Binding-site contacts:
Ligand atom C6 contacts residue ARG292 of chain 1.A at 3.8 Å.
Ligand atom O3 contacts residue GLN176 of chain 2.A at 2.9 Å (h-bond).
Ligand atom C1 contacts residue ASN130 of chain 1.A at 1.4 Å.
Ligand atom O3 contacts residue SER177 of chain 2.A at 3.4 Å.
Ligand atom O5 contacts residue LYS179 of chain 2.A at 3.1 Å (salt-bridge).
Ligand atom O7 contacts residue THR289 of chain 1.A at 3.3 Å.
Ligand atom O2 contacts residue SER177 of chain 2.A at 3.5 Å (h-bond).
Ligand atom C3 contacts residue ASN130 of chain 1.A at 3.8 Å.
Ligand atom C8 contacts residue ALA123 of chain 1.A at 3.6 Å (hydrophobic).
Ligand atom C3 contacts residue GLN176 of chain 2.A at 3.4 Å.
Ligand atom C3 contacts residue GLU175 of chain 2.A at 3.8 Å.
Ligand atom C4 contacts residue GLU175 of chain 2.A at 3.9 Å.
Ligand atom C1 contacts residue HIS126 of chain 1.A at 3.6 Å.
Ligand atom N2 contacts residue ASN130 of chain 1.A at 3.1 Å (h-bond).
Ligand atom O2 contacts residue GLU175 of chain 2.A at 2.9 Å (salt-bridge).
Ligand atom C1 contacts residue SER177 of chain 2.A at 3.6 Å.
Ligand atom C2 contacts residue GLN176 of chain 2.A at 3.7 Å.
Ligand atom C5 contacts residue ASN130 of chain 1.A at 3.5 Å.
Ligand atom C5 contacts residue GLU175 of chain 2.A at 3.6 Å.
Ligand atom C4 contacts residue LYS179 of chain 2.A at 3.8 Å.
Ligand atom C2 contacts residue ASN130 of chain 1.A at 2.5 Å.
Ligand atom C1 contacts residue LYS179 of chain 2.A at 3.2 Å.
Ligand atom C6 contacts residue SER132 of chain 2.A at 3.3 Å.
Ligand atom C8 contacts residue GLN176 of chain 2.A at 3.2 Å.
Ligand atom O7 contacts residue ASN130 of chain 1.A at 3.2 Å (h-bond).
Ligand atom C2 contacts residue LYS179 of chain 2.A at 3.0 Å.
Ligand atom O5 contacts residue SER132 of chain 2.A at 3.8 Å.
Ligand atom O7 contacts residue ARG127 of chain 1.A at 3.7 Å.
Ligand atom C5 contacts residue SER132 of chain 2.A at 3.3 Å.
Ligand atom C7 contacts residue ASN130 of chain 1.A at 3.4 Å.
Ligand atom O4 contacts residue GLU175 of chain 2.A at 3.1 Å (salt-bridge).
Ligand atom O6 contacts residue GLU175 of chain 2.A at 3.6 Å.
Ligand atom N2 contacts residue HIS126 of chain 1.A at 3.5 Å.
Ligand atom C2 contacts residue GLU175 of chain 2.A at 3.8 Å.
Ligand atom C7 contacts residue GLN176 of chain 2.A at 3.3 Å.
Ligand atom N2 contacts residue GLN176 of chain 2.A at 2.9 Å (h-bond).
Ligand atom O2 contacts residue LYS179 of chain 2.A at 1.8 Å (salt-bridge).
Ligand atom O5 contacts residue ASN130 of chain 1.A at 2.2 Å (h-bond).
Ligand atom O4 contacts residue PRO286 of chain 1.A at 3.7 Å.
Ligand atom C2 contacts residue SER177 of chain 2.A at 3.7 Å.

Sequence of chain 1.A:
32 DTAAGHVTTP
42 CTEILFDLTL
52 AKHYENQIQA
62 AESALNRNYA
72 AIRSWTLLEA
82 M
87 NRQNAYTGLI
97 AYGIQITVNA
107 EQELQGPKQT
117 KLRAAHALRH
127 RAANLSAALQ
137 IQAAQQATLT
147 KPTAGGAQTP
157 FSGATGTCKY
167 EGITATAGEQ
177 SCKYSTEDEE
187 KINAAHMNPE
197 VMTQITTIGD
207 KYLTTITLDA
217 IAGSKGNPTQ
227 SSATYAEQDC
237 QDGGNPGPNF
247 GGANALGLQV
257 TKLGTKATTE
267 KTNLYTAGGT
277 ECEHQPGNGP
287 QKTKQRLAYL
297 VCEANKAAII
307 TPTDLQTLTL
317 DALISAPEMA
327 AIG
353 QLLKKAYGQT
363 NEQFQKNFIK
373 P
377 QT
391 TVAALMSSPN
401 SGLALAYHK

This small molecule binds to this protein.
Small molecule (SMILES): CC(=O)N[C@H]1[C@H](O[C@H]2[C@H](O)[C@@H](NC(C)=O)CO[C@@H]2CO)O[C@H](CO)[C@@H](O[C@@H]2O[C@H](CO[C@H]3O[C@H](CO)[C@@H](O)[C@H](O)[C@@H]3O)[C@@H](O)[C@H](O[C@H]3O[C@H](CO)[C@@H](O)[C@H](O)[C@@H]3O)[C@@H]2O)[C@@H]1O

Sequence of chain 2.A:
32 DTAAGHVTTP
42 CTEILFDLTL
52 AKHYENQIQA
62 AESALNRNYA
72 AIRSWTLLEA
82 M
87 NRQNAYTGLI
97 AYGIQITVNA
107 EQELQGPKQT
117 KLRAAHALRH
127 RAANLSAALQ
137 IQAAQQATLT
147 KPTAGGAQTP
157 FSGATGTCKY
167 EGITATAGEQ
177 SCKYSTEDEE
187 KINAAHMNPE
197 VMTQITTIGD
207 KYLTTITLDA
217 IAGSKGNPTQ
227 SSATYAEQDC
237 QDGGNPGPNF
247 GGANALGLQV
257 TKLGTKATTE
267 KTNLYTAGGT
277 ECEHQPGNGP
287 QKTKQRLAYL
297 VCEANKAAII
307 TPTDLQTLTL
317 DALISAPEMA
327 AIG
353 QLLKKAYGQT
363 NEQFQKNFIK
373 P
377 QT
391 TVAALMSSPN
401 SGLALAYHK